Sequence of chain 1.C:
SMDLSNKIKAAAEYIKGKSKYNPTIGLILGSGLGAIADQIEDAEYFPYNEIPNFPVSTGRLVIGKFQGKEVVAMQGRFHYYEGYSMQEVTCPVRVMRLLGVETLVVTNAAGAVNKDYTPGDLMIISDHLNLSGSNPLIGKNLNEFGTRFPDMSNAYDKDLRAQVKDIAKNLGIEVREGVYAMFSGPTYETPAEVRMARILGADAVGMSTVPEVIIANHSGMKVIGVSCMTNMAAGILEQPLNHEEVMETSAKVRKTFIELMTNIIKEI

The small molecule below binds the protein below.
Small molecule (SMILES): O=c1[nH]cnc2c([C@@H]3N[C@H](CO)[C@@H](O)[C@H]3O)c[nH]c12

Binding-site contacts:
Ligand atom O6 contacts residue GLY116 of chain 1.B at 3.3 Å.
Ligand atom O2' contacts residue MET212 of chain 1.B at 3.3 Å (h-bond).
Ligand atom C3' contacts residue MET212 of chain 1.B at 3.3 Å (hydrophobic).
Ligand atom O6 contacts residue ASN236 of chain 1.B at 3.1 Å (h-bond).
Ligand atom C5' contacts residue PHE154 of chain 1.C at 3.7 Å (hydrophobic).
Ligand atom C5 contacts residue GLY116 of chain 1.B at 3.7 Å.
Ligand atom N4' contacts residue VAL251 of chain 1.B at 3.6 Å.
Ligand atom C4' contacts residue HIS248 of chain 1.B at 3.7 Å.
Ligand atom C2' contacts residue MET212 of chain 1.B at 3.5 Å (hydrophobic).
Ligand atom N1 contacts residue TYR193 of chain 1.B at 3.7 Å.
Ligand atom O6 contacts residue LEU246 of chain 1.B at 3.6 Å.
Ligand atom C1' contacts residue ALA114 of chain 1.B at 3.1 Å (hydrophobic).
Ligand atom C5' contacts residue HIS248 of chain 1.B at 3.3 Å.
Ligand atom C5' contacts residue TYR193 of chain 1.B at 3.3 Å (hydrophobic).
Ligand atom C1' contacts residue SO41 of chain 1.G at 3.3 Å.
Ligand atom C4' contacts residue SO41 of chain 1.G at 3.5 Å.
Ligand atom N7 contacts residue ASN236 of chain 1.B at 3.0 Å (h-bond).
Ligand atom O5' contacts residue HIS248 of chain 1.B at 3.0 Å (h-bond).
Ligand atom N7 contacts residue GLY116 of chain 1.B at 3.7 Å.
Ligand atom N3 contacts residue MET212 of chain 1.B at 3.5 Å.
Ligand atom O2' contacts residue SO41 of chain 1.G at 3.3 Å (h-bond).
Ligand atom O2' contacts residue ALA114 of chain 1.B at 3.7 Å.
Ligand atom C6 contacts residue GLY116 of chain 1.B at 3.7 Å.
Ligand atom C2 contacts residue GLU194 of chain 1.B at 3.7 Å.
Ligand atom N1 contacts residue VAL210 of chain 1.B at 3.7 Å.
Ligand atom C8 contacts residue ALA114 of chain 1.B at 3.7 Å (hydrophobic).
Ligand atom O5' contacts residue VAL251 of chain 1.B at 3.4 Å.
Ligand atom N3 contacts residue GLY211 of chain 1.B at 3.7 Å.
Ligand atom C8 contacts residue THR235 of chain 1.B at 3.4 Å.
Ligand atom C2' contacts residue SO41 of chain 1.G at 3.6 Å.
Ligand atom C8 contacts residue VAL251 of chain 1.B at 3.6 Å (hydrophobic).
Ligand atom O3' contacts residue SO41 of chain 1.G at 2.3 Å (h-bond).
Ligand atom C3' contacts residue SO41 of chain 1.G at 3.3 Å.
Ligand atom C2 contacts residue MET212 of chain 1.B at 3.7 Å (hydrophobic).
Ligand atom N4' contacts residue SO41 of chain 1.G at 3.1 Å (h-bond).
Ligand atom N7 contacts residue ALA115 of chain 1.B at 3.6 Å.
Ligand atom O5' contacts residue TYR193 of chain 1.B at 2.5 Å (h-bond).
Ligand atom N7 contacts residue THR235 of chain 1.B at 3.6 Å.
Ligand atom N1 contacts residue GLU194 of chain 1.B at 3.0 Å (salt-bridge).
Ligand atom C9 contacts residue ALA114 of chain 1.B at 3.3 Å (hydrophobic).

Sequence of chain 1.B:
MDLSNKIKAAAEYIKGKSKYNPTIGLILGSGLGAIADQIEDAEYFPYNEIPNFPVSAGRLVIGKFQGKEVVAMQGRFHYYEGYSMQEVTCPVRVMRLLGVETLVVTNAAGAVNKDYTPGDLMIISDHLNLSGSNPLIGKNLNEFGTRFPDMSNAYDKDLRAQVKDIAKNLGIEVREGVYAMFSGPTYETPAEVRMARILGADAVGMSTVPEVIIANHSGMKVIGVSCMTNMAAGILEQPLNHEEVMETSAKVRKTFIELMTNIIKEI